Binding-site contacts:
Ligand atom NZ contacts residue ARG58 of chain 1.D at 3.6 Å.
Ligand atom O1P contacts residue ARG58 of chain 1.D at 3.1 Å (salt-bridge).
Ligand atom CB contacts residue ASN226 of chain 1.D at 3.3 Å.
Ligand atom O1P contacts residue ARG129 of chain 1.D at 2.8 Å (salt-bridge).
Ligand atom CB contacts residue ASN175 of chain 1.D at 3.6 Å.
Ligand atom N contacts residue ASN226 of chain 1.D at 3.1 Å (h-bond).
Ligand atom P contacts residue ARG58 of chain 1.D at 3.5 Å.
Ligand atom CB contacts residue LEU222 of chain 1.D at 3.6 Å (hydrophobic).
Ligand atom CE contacts residue ARG58 of chain 1.D at 3.4 Å.
Ligand atom CB contacts residue ASN175 of chain 1.D at 2.9 Å.
Ligand atom CB contacts residue GLU182 of chain 1.D at 3.0 Å.
Ligand atom CG2 contacts residue LYS51 of chain 1.D at 3.4 Å.
Ligand atom P contacts residue TYR130 of chain 1.D at 3.8 Å.
Ligand atom O contacts residue VAL178 of chain 1.D at 3.1 Å.
Ligand atom N contacts residue GLU182 of chain 1.D at 2.8 Å (salt-bridge).
Ligand atom CB contacts residue VAL178 of chain 1.D at 3.4 Å (hydrophobic).
Ligand atom CB contacts residue LYS122 of chain 1.D at 3.5 Å.
Ligand atom CA contacts residue ASN175 of chain 1.D at 3.0 Å.
Ligand atom CG2 contacts residue ARG129 of chain 1.D at 3.2 Å.
Ligand atom O2P contacts residue ARG58 of chain 1.D at 3.0 Å (salt-bridge).
Ligand atom O3P contacts residue ASP126 of chain 1.D at 3.8 Å.
Ligand atom N contacts residue ASN175 of chain 1.D at 3.0 Å (h-bond).
Ligand atom CA contacts residue ASN226 of chain 1.D at 3.6 Å.
Ligand atom C contacts residue GLU182 of chain 1.D at 3.9 Å.
Ligand atom C contacts residue ASN175 of chain 1.D at 3.5 Å.
Ligand atom O2P contacts residue TYR130 of chain 1.D at 3.7 Å.
Ligand atom O3P contacts residue TYR130 of chain 1.D at 2.7 Å (h-bond).
Ligand atom OG1 contacts residue LYS122 of chain 1.D at 3.0 Å.
Ligand atom CA contacts residue GLU182 of chain 1.D at 3.5 Å.
Ligand atom C contacts residue ASN226 of chain 1.D at 3.8 Å.
Ligand atom CB contacts residue GLU182 of chain 1.D at 3.6 Å.
Ligand atom CB contacts residue LYS51 of chain 1.D at 3.4 Å.
Ligand atom CG2 contacts residue ASN175 of chain 1.D at 3.2 Å.
Ligand atom P contacts residue ARG129 of chain 1.D at 3.2 Å.
Ligand atom OG1 contacts residue ASN175 of chain 1.D at 3.1 Å (h-bond).
Ligand atom CD contacts residue ARG62 of chain 1.D at 3.8 Å.
Ligand atom O3P contacts residue ARG129 of chain 1.D at 2.8 Å (salt-bridge).
Ligand atom OG contacts residue GLU182 of chain 1.D at 2.8 Å (salt-bridge).
Ligand atom CG2 contacts residue LYS122 of chain 1.D at 3.8 Å.
Ligand atom OG contacts residue TRP230 of chain 1.D at 3.3 Å (h-bond).

Sequence of chain 1.D:
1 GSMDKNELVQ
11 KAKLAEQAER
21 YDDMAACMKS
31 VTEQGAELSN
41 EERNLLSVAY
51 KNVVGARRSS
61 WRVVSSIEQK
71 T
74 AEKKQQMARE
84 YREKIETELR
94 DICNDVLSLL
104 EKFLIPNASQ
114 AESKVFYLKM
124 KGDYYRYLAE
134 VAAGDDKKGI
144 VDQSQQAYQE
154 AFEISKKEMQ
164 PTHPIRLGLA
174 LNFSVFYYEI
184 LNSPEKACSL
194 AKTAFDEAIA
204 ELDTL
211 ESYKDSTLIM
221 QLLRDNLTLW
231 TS

This small molecule binds to this protein.
Small molecule (SMILES): CC(C)[C@H](NC(=O)[C@@H](NC(=O)[C@@H](NC(=O)[C@@H](NC(=O)[C@H](C)NC(=O)[C@H](CO)NC(=O)[C@@H](N)CCCCN)[C@@H](C)OP(=O)(O)O)[C@@H](C)O)[C@@H](C)O)C(N)=O